This small molecule binds to this protein.
Small molecule (SMILES): N[C@@H](CC(=O)O)C(=O)O

Sequence of chain 1.D:
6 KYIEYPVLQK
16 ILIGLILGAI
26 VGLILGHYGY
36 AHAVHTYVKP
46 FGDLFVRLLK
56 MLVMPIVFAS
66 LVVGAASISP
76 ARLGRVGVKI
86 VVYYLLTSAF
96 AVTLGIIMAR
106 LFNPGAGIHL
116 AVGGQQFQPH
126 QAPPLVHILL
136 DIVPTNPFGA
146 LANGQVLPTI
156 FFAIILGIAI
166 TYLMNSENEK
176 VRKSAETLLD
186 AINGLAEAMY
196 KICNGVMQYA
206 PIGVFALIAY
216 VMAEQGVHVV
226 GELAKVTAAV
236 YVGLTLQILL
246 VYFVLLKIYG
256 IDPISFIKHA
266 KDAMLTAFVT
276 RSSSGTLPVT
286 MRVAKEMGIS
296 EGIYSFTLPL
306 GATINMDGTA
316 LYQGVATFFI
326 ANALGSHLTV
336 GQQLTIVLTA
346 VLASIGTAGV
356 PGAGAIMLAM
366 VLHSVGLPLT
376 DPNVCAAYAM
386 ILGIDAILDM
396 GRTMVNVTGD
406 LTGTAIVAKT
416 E

Binding-site contacts:
Ligand atom OXT contacts residue SER277 of chain 1.D at 3.4 Å.
Ligand atom CB contacts residue MET311 of chain 1.D at 3.9 Å (hydrophobic).
Ligand atom CA contacts residue VAL355 of chain 1.D at 4.0 Å (hydrophobic).
Ligand atom OD1 contacts residue PRO356 of chain 1.D at 3.8 Å.
Ligand atom C contacts residue SER278 of chain 1.D at 3.6 Å.
Ligand atom C contacts residue VAL355 of chain 1.D at 4.0 Å (hydrophobic).
Ligand atom OXT contacts residue SER278 of chain 1.D at 2.6 Å (h-bond).
Ligand atom OD2 contacts residue THR314 of chain 1.D at 3.1 Å (h-bond).
Ligand atom O contacts residue THR398 of chain 1.D at 3.2 Å.
Ligand atom OXT contacts residue VAL355 of chain 1.D at 3.3 Å (h-bond).
Ligand atom CA contacts residue ARG276 of chain 1.D at 3.6 Å.
Ligand atom N contacts residue PRO356 of chain 1.D at 3.6 Å (h-bond).
Ligand atom CB contacts residue GLY354 of chain 1.D at 4.0 Å.
Ligand atom O contacts residue MET311 of chain 1.D at 3.7 Å.
Ligand atom N contacts residue VAL355 of chain 1.D at 2.8 Å (h-bond).
Ligand atom OXT contacts residue THR398 of chain 1.D at 3.7 Å.
Ligand atom CA contacts residue ASP394 of chain 1.D at 3.8 Å.
Ligand atom OD2 contacts residue ARG397 of chain 1.D at 3.3 Å (salt-bridge).
Ligand atom CA contacts residue THR398 of chain 1.D at 3.4 Å.
Ligand atom N contacts residue ASP394 of chain 1.D at 3.3 Å (salt-bridge).
Ligand atom OD1 contacts residue GLY359 of chain 1.D at 3.2 Å (h-bond).
Ligand atom OD2 contacts residue THR352 of chain 1.D at 3.4 Å.
Ligand atom CG contacts residue ARG397 of chain 1.D at 3.3 Å.
Ligand atom OXT contacts residue GLY354 of chain 1.D at 3.0 Å.
Ligand atom OD1 contacts residue VAL355 of chain 1.D at 3.5 Å (h-bond).
Ligand atom OD1 contacts residue GLY357 of chain 1.D at 3.9 Å.
Ligand atom O contacts residue SER278 of chain 1.D at 3.4 Å.
Ligand atom O contacts residue ASN401 of chain 1.D at 3.1 Å (h-bond).
Ligand atom CG contacts residue GLY359 of chain 1.D at 3.4 Å.
Ligand atom N contacts residue ARG276 of chain 1.D at 2.7 Å (salt-bridge).
Ligand atom OXT contacts residue ARG276 of chain 1.D at 2.9 Å (salt-bridge).
Ligand atom C contacts residue GLY354 of chain 1.D at 3.8 Å.
Ligand atom OD2 contacts residue GLY359 of chain 1.D at 3.2 Å.
Ligand atom OD1 contacts residue ARG397 of chain 1.D at 2.7 Å (salt-bridge).
Ligand atom C contacts residue ARG276 of chain 1.D at 3.5 Å.
Ligand atom CG contacts residue ASP394 of chain 1.D at 3.8 Å.
Ligand atom C contacts residue THR398 of chain 1.D at 3.5 Å.
Ligand atom CG contacts residue THR314 of chain 1.D at 4.0 Å.
Ligand atom OD1 contacts residue ASP394 of chain 1.D at 2.9 Å (salt-bridge).
Ligand atom N contacts residue THR398 of chain 1.D at 3.8 Å.